The protein below binds the small molecule below.
Small molecule (SMILES): [H]/N=C1/NCCN1Cc1ccc(Cl)nc1

Sequence of chain 1.C:
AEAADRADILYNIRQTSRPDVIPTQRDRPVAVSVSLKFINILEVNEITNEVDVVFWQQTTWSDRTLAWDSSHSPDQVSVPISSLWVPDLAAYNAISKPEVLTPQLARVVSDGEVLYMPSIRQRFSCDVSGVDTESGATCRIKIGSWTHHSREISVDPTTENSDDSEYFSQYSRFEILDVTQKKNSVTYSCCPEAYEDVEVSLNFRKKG

Binding-site contacts:
Ligand atom C7 contacts residue TYR196 of chain 1.C at 3.3 Å (hydrophobic).
Ligand atom C4 contacts residue THR148 of chain 1.C at 4.0 Å.
Ligand atom C1 contacts residue TYR93 of chain 1.C at 3.4 Å (hydrophobic).
Ligand atom C7 contacts residue THR148 of chain 1.C at 4.4 Å.
Ligand atom C6 contacts residue TRP147 of chain 1.C at 3.2 Å (hydrophobic).
Ligand atom N2 contacts residue TYR196 of chain 1.C at 4.0 Å.
Ligand atom C5 contacts residue TRP147 of chain 1.C at 3.1 Å (hydrophobic).
Ligand atom N4 contacts residue TRP147 of chain 1.C at 3.1 Å.
Ligand atom C7 contacts residue TRP147 of chain 1.C at 4.0 Å (hydrophobic).
Ligand atom C6 contacts residue CYS192 of chain 1.C at 4.5 Å (hydrophobic).
Ligand atom C3 contacts residue CYS191 of chain 1.C at 3.8 Å (hydrophobic).
Ligand atom C9 contacts residue TRP147 of chain 1.C at 3.3 Å (hydrophobic).
Ligand atom N6 contacts residue THR148 of chain 1.C at 3.9 Å.
Ligand atom N2 contacts residue TRP147 of chain 1.C at 2.8 Å (h-bond).
Ligand atom N4 contacts residue TYR189 of chain 1.C at 4.5 Å.
Ligand atom C8 contacts residue THR148 of chain 1.C at 4.5 Å.
Ligand atom C2 contacts residue TRP147 of chain 1.C at 3.7 Å (hydrophobic).
Ligand atom N3 contacts residue CYS191 of chain 1.C at 4.4 Å.
Ligand atom N2 contacts residue TYR93 of chain 1.C at 2.9 Å (h-bond).
Ligand atom C9 contacts residue TYR196 of chain 1.C at 3.4 Å (hydrophobic).
Ligand atom CL1 contacts residue THR148 of chain 1.C at 4.2 Å.
Ligand atom C2 contacts residue TYR189 of chain 1.C at 4.4 Å (hydrophobic).
Ligand atom N3 contacts residue TRP147 of chain 1.C at 3.6 Å.
Ligand atom C6 contacts residue TYR196 of chain 1.C at 3.9 Å (hydrophobic).
Ligand atom C6 contacts residue CYS191 of chain 1.C at 4.4 Å (hydrophobic).
Ligand atom C8 contacts residue TYR196 of chain 1.C at 4.3 Å (hydrophobic).
Ligand atom C1 contacts residue TRP147 of chain 1.C at 3.4 Å (hydrophobic).
Ligand atom N4 contacts residue TYR93 of chain 1.C at 3.4 Å.
Ligand atom C6 contacts residue THR148 of chain 1.C at 4.4 Å.
Ligand atom C5 contacts residue THR148 of chain 1.C at 4.5 Å.
Ligand atom N6 contacts residue TRP147 of chain 1.C at 3.9 Å.
Ligand atom C2 contacts residue TYR93 of chain 1.C at 4.5 Å (hydrophobic).
Ligand atom C7 contacts residue CYS192 of chain 1.C at 3.9 Å (hydrophobic).
Ligand atom N2 contacts residue SER146 of chain 1.C at 3.6 Å (h-bond).
Ligand atom C9 contacts residue CYS191 of chain 1.C at 4.1 Å (hydrophobic).